Sequence of chain 1.B:
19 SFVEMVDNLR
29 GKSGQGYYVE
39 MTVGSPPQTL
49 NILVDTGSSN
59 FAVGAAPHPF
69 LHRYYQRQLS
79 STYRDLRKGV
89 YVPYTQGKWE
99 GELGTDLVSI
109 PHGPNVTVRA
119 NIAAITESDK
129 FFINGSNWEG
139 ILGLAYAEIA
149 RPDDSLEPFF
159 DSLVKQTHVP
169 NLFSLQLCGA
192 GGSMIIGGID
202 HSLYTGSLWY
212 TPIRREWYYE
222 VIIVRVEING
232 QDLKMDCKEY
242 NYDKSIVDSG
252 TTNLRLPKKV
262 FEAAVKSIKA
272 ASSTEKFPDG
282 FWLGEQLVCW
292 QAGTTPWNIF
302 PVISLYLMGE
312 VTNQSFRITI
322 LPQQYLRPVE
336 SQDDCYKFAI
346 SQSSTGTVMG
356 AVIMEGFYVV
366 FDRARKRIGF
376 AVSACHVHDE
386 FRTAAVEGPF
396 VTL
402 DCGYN

A small-molecule ligand and the protein it binds are described below.
Small molecule (SMILES): CC(C)[C@H](NC(=O)C[C@@H](O)[C@H](COc1cc(F)cc(F)c1)NC(=O)c1cc(C(=O)N[C@H](C)c2ccccc2)cc(N(C)S(C)(=O)=O)c1)C(=O)Nc1cc(C(=O)O)cc(C(=O)O)c1

Binding-site contacts:
Ligand atom C1 contacts residue GLY34 of chain 1.B at 3.4 Å.
Ligand atom C6 contacts residue THR253 of chain 1.B at 3.4 Å.
Ligand atom O25 contacts residue ASN254 of chain 1.B at 3.3 Å.
Ligand atom O19 contacts residue GLN94 of chain 1.B at 3.4 Å (h-bond).
Ligand atom C22 contacts residue ARG256 of chain 1.B at 3.3 Å.
Ligand atom O52 contacts residue TYR219 of chain 1.B at 2.5 Å (h-bond).
Ligand atom C50 contacts residue ILE147 of chain 1.B at 3.4 Å (hydrophobic).
Ligand atom F40 contacts residue TYR92 of chain 1.B at 3.3 Å.
Ligand atom O25 contacts residue ARG256 of chain 1.B at 3.1 Å.
Ligand atom F39 contacts residue PHE129 of chain 1.B at 3.1 Å.
Ligand atom O52 contacts residue IPA1 of chain 1.G at 3.0 Å.
Ligand atom O11 contacts residue THR253 of chain 1.B at 2.9 Å (h-bond).
Ligand atom C10 contacts residue THR253 of chain 1.B at 3.3 Å.
Ligand atom C31 contacts residue ASP53 of chain 1.B at 3.0 Å.
Ligand atom N46 contacts residue GLY55 of chain 1.B at 3.0 Å (h-bond).
Ligand atom N29 contacts residue GLY251 of chain 1.B at 3.3 Å (h-bond).
Ligand atom O19 contacts residue TYR92 of chain 1.B at 3.4 Å.
Ligand atom O42 contacts residue ASP249 of chain 1.B at 2.5 Å (salt-bridge).
Ligand atom O19 contacts residue THR93 of chain 1.B at 3.3 Å (h-bond).
Ligand atom C2 contacts residue GLY34 of chain 1.B at 3.4 Å.
Ligand atom F40 contacts residue GLY95 of chain 1.B at 2.6 Å.
Ligand atom C41 contacts residue GLY55 of chain 1.B at 3.4 Å.
Ligand atom C43 contacts residue GLY55 of chain 1.B at 3.3 Å.
Ligand atom N53 contacts residue PRO91 of chain 1.B at 2.9 Å (h-bond).
Ligand atom C30 contacts residue TYR92 of chain 1.B at 3.4 Å (hydrophobic).
Ligand atom N8 contacts residue GLY251 of chain 1.B at 3.0 Å (h-bond).
Ligand atom O45 contacts residue THR93 of chain 1.B at 3.1 Å (h-bond).
Ligand atom C17 contacts residue GLY251 of chain 1.B at 3.1 Å.
Ligand atom C1 contacts residue THR253 of chain 1.B at 3.1 Å.
Ligand atom F39 contacts residue TRP136 of chain 1.B at 3.3 Å.
Ligand atom C4 contacts residue SER250 of chain 1.B at 3.4 Å.
Ligand atom O42 contacts residue ASP53 of chain 1.B at 2.8 Å (salt-bridge).
Ligand atom O45 contacts residue TYR92 of chain 1.B at 3.2 Å.
Ligand atom F39 contacts residue ILE131 of chain 1.B at 3.3 Å.
Ligand atom O65 contacts residue ARG149 of chain 1.B at 3.5 Å (salt-bridge).
Ligand atom F40 contacts residue GLN94 of chain 1.B at 3.4 Å.
Ligand atom O26 contacts residue ASN254 of chain 1.B at 3.2 Å (h-bond).
Ligand atom C49 contacts residue PRO91 of chain 1.B at 3.4 Å (hydrophobic).
Ligand atom O61 contacts residue THR93 of chain 1.B at 2.7 Å (h-bond).
Ligand atom O26 contacts residue THR253 of chain 1.B at 3.4 Å (h-bond).